Binding-site contacts:
Ligand atom C7 contacts residue NAG1 of chain 1.W at 4.3 Å.
Ligand atom C8 contacts residue SER386 of chain 1.A at 3.4 Å.
Ligand atom O5 contacts residue ASN388 of chain 1.A at 2.4 Å (h-bond).
Ligand atom C1 contacts residue SER242 of chain 1.A at 3.9 Å.
Ligand atom C7 contacts residue ASN388 of chain 1.A at 3.6 Å.
Ligand atom O6 contacts residue LEU216 of chain 1.A at 3.6 Å.
Ligand atom C8 contacts residue NAG2 of chain 1.W at 3.9 Å.
Ligand atom C5 contacts residue SER242 of chain 1.A at 4.4 Å.
Ligand atom C4 contacts residue ASN388 of chain 1.A at 4.2 Å.
Ligand atom O7 contacts residue ASN388 of chain 1.A at 3.9 Å.
Ligand atom O6 contacts residue SER242 of chain 1.A at 4.2 Å.
Ligand atom O7 contacts residue NAG1 of chain 1.W at 3.9 Å.
Ligand atom N2 contacts residue ASN388 of chain 1.A at 3.0 Å (h-bond).
Ligand atom C8 contacts residue NAG1 of chain 1.W at 3.8 Å.
Ligand atom C1 contacts residue ASN388 of chain 1.A at 1.4 Å.
Ligand atom C5 contacts residue ASN388 of chain 1.A at 3.7 Å.
Ligand atom O5 contacts residue SER242 of chain 1.A at 3.5 Å (h-bond).
Ligand atom C3 contacts residue ASN388 of chain 1.A at 3.8 Å.
Ligand atom C2 contacts residue ASN388 of chain 1.A at 2.5 Å.

A protein and the small-molecule ligand that binds it are described below.
Small molecule (SMILES): CC(=O)N[C@@H]1[C@@H](O)[C@H](O)[C@@H](CO)O[C@H]1O

Sequence of chain 1.A:
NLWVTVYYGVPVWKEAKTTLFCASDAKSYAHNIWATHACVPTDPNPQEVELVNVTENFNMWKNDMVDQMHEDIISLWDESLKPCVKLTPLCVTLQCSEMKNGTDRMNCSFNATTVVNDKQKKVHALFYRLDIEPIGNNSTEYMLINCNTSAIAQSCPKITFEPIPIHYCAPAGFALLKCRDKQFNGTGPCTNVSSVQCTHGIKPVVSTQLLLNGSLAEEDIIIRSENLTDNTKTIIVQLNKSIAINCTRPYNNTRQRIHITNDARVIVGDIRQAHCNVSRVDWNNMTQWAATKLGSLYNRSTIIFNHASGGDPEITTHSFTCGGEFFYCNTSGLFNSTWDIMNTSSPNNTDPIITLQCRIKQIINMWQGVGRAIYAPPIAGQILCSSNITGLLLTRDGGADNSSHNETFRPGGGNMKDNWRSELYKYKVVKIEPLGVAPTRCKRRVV